A protein and the small-molecule ligand that binds it are described below.
Small molecule (SMILES): Oc1ccc(C(=Nc2ccccc2)c2ccc(O)cc2)cc1

Sequence of chain 1.A:
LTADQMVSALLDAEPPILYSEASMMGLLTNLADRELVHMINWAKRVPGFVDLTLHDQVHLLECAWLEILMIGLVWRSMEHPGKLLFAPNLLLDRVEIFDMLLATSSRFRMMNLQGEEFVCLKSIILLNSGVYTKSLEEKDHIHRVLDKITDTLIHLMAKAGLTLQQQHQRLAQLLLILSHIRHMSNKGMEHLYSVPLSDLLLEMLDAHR

Binding-site contacts:
Ligand atom C18 contacts residue ILE127 of chain 1.A at 4.0 Å (hydrophobic).
Ligand atom C10 contacts residue GLU56 of chain 1.A at 3.2 Å.
Ligand atom C19 contacts residue LEU228 of chain 1.A at 3.9 Å (hydrophobic).
Ligand atom C04 contacts residue LEU87 of chain 1.A at 4.1 Å (hydrophobic).
Ligand atom C03 contacts residue LEU243 of chain 1.A at 4.0 Å (hydrophobic).
Ligand atom C12 contacts residue LEU52 of chain 1.A at 4.2 Å (hydrophobic).
Ligand atom C18 contacts residue GLY224 of chain 1.A at 3.8 Å.
Ligand atom C08 contacts residue LEU90 of chain 1.A at 4.2 Å (hydrophobic).
Ligand atom O01 contacts residue LEU239 of chain 1.A at 3.6 Å.
Ligand atom C02 contacts residue LEU228 of chain 1.A at 3.5 Å (hydrophobic).
Ligand atom C10 contacts residue LEU90 of chain 1.A at 3.8 Å (hydrophobic).
Ligand atom C09 contacts residue LEU90 of chain 1.A at 3.2 Å (hydrophobic).
Ligand atom C20 contacts residue LEU87 of chain 1.A at 4.0 Å (hydrophobic).
Ligand atom C19 contacts residue GLY224 of chain 1.A at 3.5 Å.
Ligand atom O01 contacts residue LEU228 of chain 1.A at 3.6 Å.
Ligand atom O11 contacts residue ARG97 of chain 1.A at 3.2 Å (salt-bridge).
Ligand atom N14 contacts residue PHE107 of chain 1.A at 4.2 Å.
Ligand atom C22 contacts residue LEU49 of chain 1.A at 3.9 Å (hydrophobic).
Ligand atom C18 contacts residue HIS227 of chain 1.A at 4.1 Å.
Ligand atom C03 contacts residue LEU228 of chain 1.A at 3.9 Å (hydrophobic).
Ligand atom C04 contacts residue ALA53 of chain 1.A at 3.6 Å (hydrophobic).
Ligand atom C22 contacts residue THR50 of chain 1.A at 3.6 Å.
Ligand atom C19 contacts residue MET91 of chain 1.A at 4.0 Å (hydrophobic).
Ligand atom C13 contacts residue ALA53 of chain 1.A at 3.8 Å (hydrophobic).
Ligand atom O01 contacts residue THR50 of chain 1.A at 2.9 Å (h-bond).
Ligand atom C22 contacts residue LEU228 of chain 1.A at 3.6 Å (hydrophobic).
Ligand atom C12 contacts residue ALA53 of chain 1.A at 4.1 Å (hydrophobic).
Ligand atom C10 contacts residue ARG97 of chain 1.A at 4.2 Å.
Ligand atom C17 contacts residue MET46 of chain 1.A at 3.7 Å (hydrophobic).
Ligand atom C13 contacts residue LEU49 of chain 1.A at 4.0 Å (hydrophobic).
Ligand atom C12 contacts residue GLU56 of chain 1.A at 3.1 Å.
Ligand atom C03 contacts residue ALA53 of chain 1.A at 3.6 Å (hydrophobic).
Ligand atom C21 contacts residue LEU49 of chain 1.A at 3.5 Å (hydrophobic).
Ligand atom C02 contacts residue LEU243 of chain 1.A at 4.0 Å (hydrophobic).
Ligand atom O11 contacts residue LEU90 of chain 1.A at 3.5 Å (h-bond).
Ligand atom C20 contacts residue MET91 of chain 1.A at 3.7 Å (hydrophobic).
Ligand atom C02 contacts residue THR50 of chain 1.A at 3.7 Å.
Ligand atom O11 contacts residue GLU56 of chain 1.A at 2.6 Å (salt-bridge).
Ligand atom C09 contacts residue LEU94 of chain 1.A at 4.0 Å (hydrophobic).
Ligand atom O01 contacts residue LEU243 of chain 1.A at 3.2 Å.